This protein binds this small molecule.
Small molecule (SMILES): Clc1ccc2c(c1)N(CCC1CCNCC1)c1ccccc1O2

Binding-site contacts:
Ligand atom CL1 contacts residue VAL102 of chain 1.A at 4.0 Å.
Ligand atom N2 contacts residue ILE161 of chain 1.A at 3.7 Å.
Ligand atom C4 contacts residue VAL28 of chain 1.A at 3.9 Å (hydrophobic).
Ligand atom C7 contacts residue ILE161 of chain 1.A at 4.1 Å (hydrophobic).
Ligand atom C12 contacts residue LEU20 of chain 1.A at 4.1 Å (hydrophobic).
Ligand atom C3 contacts residue ILE161 of chain 1.A at 3.6 Å (hydrophobic).
Ligand atom C4 contacts residue ILE161 of chain 1.A at 3.9 Å (hydrophobic).
Ligand atom C14 contacts residue ALA41 of chain 1.A at 3.4 Å (hydrophobic).
Ligand atom C10 contacts residue ALA41 of chain 1.A at 4.1 Å (hydrophobic).
Ligand atom O9 contacts residue LEU96 of chain 1.A at 3.5 Å.
Ligand atom C7 contacts residue ASP162 of chain 1.A at 4.0 Å.
Ligand atom C17 contacts residue ILE161 of chain 1.A at 3.5 Å (hydrophobic).
Ligand atom C13 contacts residue ALA41 of chain 1.A at 4.0 Å (hydrophobic).
Ligand atom C12 contacts residue LEU150 of chain 1.A at 3.9 Å (hydrophobic).
Ligand atom C6 contacts residue ASP162 of chain 1.A at 3.7 Å.
Ligand atom C14 contacts residue GLU97 of chain 1.A at 3.4 Å.
Ligand atom C7 contacts residue LEU96 of chain 1.A at 4.0 Å (hydrophobic).
Ligand atom C13 contacts residue LEU150 of chain 1.A at 3.7 Å (hydrophobic).
Ligand atom C8 contacts residue ILE161 of chain 1.A at 3.9 Å (hydrophobic).
Ligand atom C15 contacts residue GLU97 of chain 1.A at 3.5 Å.
Ligand atom C5 contacts residue PHE25 of chain 1.A at 3.3 Å (hydrophobic).
Ligand atom C14 contacts residue LEU150 of chain 1.A at 3.8 Å (hydrophobic).
Ligand atom C7 contacts residue LYS43 of chain 1.A at 3.7 Å.
Ligand atom C18 contacts residue GLY21 of chain 1.A at 4.0 Å.
Ligand atom C11 contacts residue VAL28 of chain 1.A at 4.0 Å (hydrophobic).
Ligand atom CL1 contacts residue LEU20 of chain 1.A at 3.7 Å.
Ligand atom C3 contacts residue VAL28 of chain 1.A at 3.8 Å (hydrophobic).
Ligand atom C6 contacts residue LYS43 of chain 1.A at 3.5 Å.
Ligand atom C15 contacts residue ILE80 of chain 1.A at 4.0 Å (hydrophobic).
Ligand atom C18 contacts residue LEU20 of chain 1.A at 3.6 Å (hydrophobic).
Ligand atom C13 contacts residue LEU20 of chain 1.A at 4.1 Å (hydrophobic).
Ligand atom CL1 contacts residue ARG98 of chain 1.A at 3.7 Å.
Ligand atom C21 contacts residue GLU147 of chain 1.A at 4.0 Å.
Ligand atom C15 contacts residue ALA41 of chain 1.A at 3.4 Å (hydrophobic).
Ligand atom C4 contacts residue PHE25 of chain 1.A at 3.6 Å (hydrophobic).
Ligand atom C21 contacts residue ASP104 of chain 1.A at 3.6 Å.
Ligand atom N2 contacts residue VAL28 of chain 1.A at 4.1 Å.
Ligand atom O9 contacts residue ILE161 of chain 1.A at 3.9 Å.
Ligand atom C22 contacts residue ASP104 of chain 1.A at 3.0 Å.
Ligand atom C5 contacts residue ASP162 of chain 1.A at 4.0 Å.

Sequence of chain 1.A:
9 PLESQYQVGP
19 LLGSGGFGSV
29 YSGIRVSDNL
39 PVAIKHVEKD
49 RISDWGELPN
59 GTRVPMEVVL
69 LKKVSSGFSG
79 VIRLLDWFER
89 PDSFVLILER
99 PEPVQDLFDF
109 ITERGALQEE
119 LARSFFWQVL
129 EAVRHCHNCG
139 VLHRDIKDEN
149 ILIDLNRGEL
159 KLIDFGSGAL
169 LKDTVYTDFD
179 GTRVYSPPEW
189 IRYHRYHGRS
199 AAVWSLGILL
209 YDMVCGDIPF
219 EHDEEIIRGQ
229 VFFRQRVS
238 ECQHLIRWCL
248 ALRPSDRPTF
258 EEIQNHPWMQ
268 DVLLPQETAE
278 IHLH